Sequence of chain 1.B:
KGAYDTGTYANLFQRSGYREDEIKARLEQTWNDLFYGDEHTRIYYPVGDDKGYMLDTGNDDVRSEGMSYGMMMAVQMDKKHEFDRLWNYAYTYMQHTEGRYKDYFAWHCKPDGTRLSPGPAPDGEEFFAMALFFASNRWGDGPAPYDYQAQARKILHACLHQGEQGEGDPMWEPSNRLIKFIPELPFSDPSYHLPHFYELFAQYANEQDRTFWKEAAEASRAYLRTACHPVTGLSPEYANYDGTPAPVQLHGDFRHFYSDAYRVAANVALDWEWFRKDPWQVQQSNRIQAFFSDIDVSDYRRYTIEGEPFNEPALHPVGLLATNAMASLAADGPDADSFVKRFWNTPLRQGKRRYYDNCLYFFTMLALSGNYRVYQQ

The protein below binds the small molecule below.
Small molecule (SMILES): O[C@@H]1[C@@H](O)[C@H](O)OC[C@H]1O

Binding-site contacts:
Ligand atom O2 contacts residue ARG68 of chain 1.B at 4.2 Å.
Ligand atom C3 contacts residue GLU70 of chain 1.B at 3.4 Å.
Ligand atom O3 contacts residue TYR360 of chain 1.B at 4.1 Å.
Ligand atom O2 contacts residue ASN64 of chain 1.B at 3.7 Å.
Ligand atom O5 contacts residue HIS321 of chain 1.B at 4.1 Å.
Ligand atom C3 contacts residue TYR361 of chain 1.B at 3.9 Å (hydrophobic).
Ligand atom O1 contacts residue ASN64 of chain 1.B at 4.5 Å.
Ligand atom C5 contacts residue TYR361 of chain 1.B at 4.2 Å (hydrophobic).
Ligand atom C4 contacts residue ASP265 of chain 1.B at 4.0 Å.
Ligand atom O3 contacts residue ARG68 of chain 1.B at 3.0 Å (salt-bridge).
Ligand atom O1 contacts residue HIS321 of chain 1.B at 2.5 Å (h-bond).
Ligand atom O5 contacts residue SER264 of chain 1.B at 3.7 Å.
Ligand atom O3 contacts residue GOL1 of chain 1.H at 3.6 Å.
Ligand atom O2 contacts residue TYR361 of chain 1.B at 4.1 Å.
Ligand atom C3 contacts residue TYR360 of chain 1.B at 4.4 Å (hydrophobic).
Ligand atom O2 contacts residue TYR360 of chain 1.B at 3.6 Å.
Ligand atom O4 contacts residue GOL1 of chain 1.H at 3.0 Å.
Ligand atom C4 contacts residue TYR361 of chain 1.B at 4.3 Å (hydrophobic).
Ligand atom O2 contacts residue ASP61 of chain 1.B at 2.7 Å (salt-bridge).
Ligand atom O4 contacts residue TYR361 of chain 1.B at 3.9 Å.
Ligand atom O3 contacts residue GLU70 of chain 1.B at 2.7 Å (salt-bridge).
Ligand atom O1 contacts residue ARG358 of chain 1.B at 4.2 Å.
Ligand atom C3 contacts residue ARG68 of chain 1.B at 3.9 Å.
Ligand atom C4 contacts residue GOL1 of chain 1.H at 4.1 Å.
Ligand atom C5 contacts residue SER264 of chain 1.B at 3.7 Å.
Ligand atom C2 contacts residue ASP61 of chain 1.B at 3.6 Å.
Ligand atom O4 contacts residue ARG268 of chain 1.B at 4.1 Å.
Ligand atom C5 contacts residue ASP265 of chain 1.B at 3.7 Å.
Ligand atom C2 contacts residue ASN64 of chain 1.B at 4.1 Å.
Ligand atom C1 contacts residue HIS321 of chain 1.B at 3.3 Å.
Ligand atom C4 contacts residue GLU70 of chain 1.B at 3.7 Å.
Ligand atom O4 contacts residue GLU70 of chain 1.B at 2.7 Å (salt-bridge).
Ligand atom C4 contacts residue ARG68 of chain 1.B at 4.5 Å.
Ligand atom C3 contacts residue ASP61 of chain 1.B at 4.2 Å.
Ligand atom O1 contacts residue LEU320 of chain 1.B at 4.0 Å.
Ligand atom C2 contacts residue ARG68 of chain 1.B at 3.9 Å.
Ligand atom C1 contacts residue TYR361 of chain 1.B at 4.0 Å (hydrophobic).
Ligand atom O3 contacts residue ASP61 of chain 1.B at 3.6 Å.
Ligand atom O4 contacts residue ASP265 of chain 1.B at 3.3 Å (salt-bridge).